Sequence of chain 1.A:
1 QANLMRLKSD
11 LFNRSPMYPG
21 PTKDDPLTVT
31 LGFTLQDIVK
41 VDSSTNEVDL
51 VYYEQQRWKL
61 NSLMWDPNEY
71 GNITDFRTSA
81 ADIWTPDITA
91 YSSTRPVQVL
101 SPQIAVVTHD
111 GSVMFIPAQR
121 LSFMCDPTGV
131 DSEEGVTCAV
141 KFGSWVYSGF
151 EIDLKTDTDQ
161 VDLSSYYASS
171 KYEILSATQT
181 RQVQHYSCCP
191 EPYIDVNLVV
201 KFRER

Binding-site contacts:
Ligand atom C10 contacts residue TRP145 of chain 1.A at 3.7 Å (hydrophobic).
Ligand atom C7 contacts residue ILE116 of chain 1.B at 3.8 Å (hydrophobic).
Ligand atom C1 contacts residue ILE116 of chain 1.B at 3.4 Å (hydrophobic).
Ligand atom C4 contacts residue GLN55 of chain 1.B at 3.7 Å.
Ligand atom N contacts residue TRP145 of chain 1.A at 2.9 Å (h-bond).
Ligand atom C21 contacts residue TYR186 of chain 1.A at 3.4 Å (hydrophobic).
Ligand atom C1 contacts residue CYS189 of chain 1.A at 3.4 Å (hydrophobic).
Ligand atom C16 contacts residue TRP145 of chain 1.A at 3.8 Å (hydrophobic).
Ligand atom O2 contacts residue ILE116 of chain 1.B at 3.3 Å.
Ligand atom C2 contacts residue CYS188 of chain 1.A at 3.6 Å (hydrophobic).
Ligand atom C16 contacts residue SER144 of chain 1.A at 3.3 Å.
Ligand atom O2 contacts residue CYS189 of chain 1.A at 3.4 Å (h-bond).
Ligand atom C8 contacts residue TRP145 of chain 1.A at 3.6 Å (hydrophobic).
Ligand atom C17 contacts residue SER144 of chain 1.A at 3.6 Å.
Ligand atom C12 contacts residue TRP145 of chain 1.A at 3.2 Å (hydrophobic).
Ligand atom C13 contacts residue TYR53 of chain 1.B at 3.6 Å (hydrophobic).
Ligand atom C2 contacts residue ILE116 of chain 1.B at 3.6 Å (hydrophobic).
Ligand atom C11 contacts residue TRP145 of chain 1.A at 3.4 Å (hydrophobic).
Ligand atom C4 contacts residue CYS188 of chain 1.A at 3.7 Å (hydrophobic).
Ligand atom C7 contacts residue CYS188 of chain 1.A at 3.6 Å (hydrophobic).
Ligand atom C19 contacts residue LYS141 of chain 1.A at 3.7 Å.
Ligand atom C19 contacts residue THR89 of chain 1.A at 3.3 Å.
Ligand atom C20 contacts residue ASP195 of chain 1.A at 3.8 Å.
Ligand atom C3 contacts residue CYS189 of chain 1.A at 3.6 Å (hydrophobic).
Ligand atom C18 contacts residue SER144 of chain 1.A at 3.5 Å.
Ligand atom C21 contacts residue ASP195 of chain 1.A at 3.7 Å.
Ligand atom C6 contacts residue CYS188 of chain 1.A at 3.5 Å (hydrophobic).
Ligand atom C2 contacts residue CYS189 of chain 1.A at 3.5 Å (hydrophobic).
Ligand atom C20 contacts residue LYS141 of chain 1.A at 3.2 Å.
Ligand atom C20 contacts residue GLY143 of chain 1.A at 3.6 Å.
Ligand atom C15 contacts residue TRP145 of chain 1.A at 3.5 Å (hydrophobic).
Ligand atom C5 contacts residue CYS188 of chain 1.A at 3.5 Å (hydrophobic).
Ligand atom C18 contacts residue GLY143 of chain 1.A at 3.5 Å.
Ligand atom C16 contacts residue TYR193 of chain 1.A at 3.7 Å (hydrophobic).
Ligand atom C3 contacts residue CYS188 of chain 1.A at 3.8 Å (hydrophobic).
Ligand atom C19 contacts residue GLY143 of chain 1.A at 3.4 Å.
Ligand atom C9 contacts residue TYR193 of chain 1.A at 3.5 Å (hydrophobic).
Ligand atom C9 contacts residue TRP145 of chain 1.A at 3.5 Å (hydrophobic).
Ligand atom C22 contacts residue TYR186 of chain 1.A at 3.4 Å (hydrophobic).
Ligand atom C5 contacts residue GLN55 of chain 1.B at 3.5 Å.

The small molecule below binds the protein below.
Small molecule (SMILES): O=C(OC1C[C@H]2CC[C@@H](C1)N2CCc1ccccc1)c1ccccc1

Sequence of chain 1.B:
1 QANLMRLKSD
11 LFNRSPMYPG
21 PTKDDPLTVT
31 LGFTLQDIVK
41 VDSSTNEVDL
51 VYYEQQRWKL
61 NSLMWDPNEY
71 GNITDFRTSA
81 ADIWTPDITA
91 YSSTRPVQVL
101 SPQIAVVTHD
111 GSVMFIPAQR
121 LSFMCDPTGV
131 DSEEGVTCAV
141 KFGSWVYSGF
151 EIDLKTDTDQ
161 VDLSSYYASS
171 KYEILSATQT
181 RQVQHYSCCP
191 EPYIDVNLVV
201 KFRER